The protein below binds the small molecule below.
Small molecule (SMILES): CC(=O)N[C@@H]1[C@@H](O)[C@H](O)[C@@H](CO)O[C@H]1O

Sequence of chain 2.A:
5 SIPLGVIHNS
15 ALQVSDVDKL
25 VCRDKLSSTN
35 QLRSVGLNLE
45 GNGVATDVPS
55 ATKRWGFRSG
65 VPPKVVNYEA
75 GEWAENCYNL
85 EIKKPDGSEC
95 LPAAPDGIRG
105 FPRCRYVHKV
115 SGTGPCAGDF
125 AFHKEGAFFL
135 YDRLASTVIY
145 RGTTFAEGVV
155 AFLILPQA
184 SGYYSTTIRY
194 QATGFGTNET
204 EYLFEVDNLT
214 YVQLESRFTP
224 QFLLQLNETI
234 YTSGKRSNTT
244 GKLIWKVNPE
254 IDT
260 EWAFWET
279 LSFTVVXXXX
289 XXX

Binding-site contacts:
Ligand atom C4 contacts residue ASN230 of chain 2.A at 4.2 Å.
Ligand atom O7 contacts residue THR189 of chain 2.A at 4.3 Å.
Ligand atom C3 contacts residue ASN230 of chain 2.A at 3.8 Å.
Ligand atom C8 contacts residue THR190 of chain 2.A at 3.4 Å.
Ligand atom C7 contacts residue ASN230 of chain 2.A at 3.6 Å.
Ligand atom O5 contacts residue ASN230 of chain 2.A at 2.4 Å (h-bond).
Ligand atom C1 contacts residue TYR234 of chain 2.A at 3.6 Å (hydrophobic).
Ligand atom C2 contacts residue ASN230 of chain 2.A at 2.5 Å.
Ligand atom N2 contacts residue ASN230 of chain 2.A at 2.9 Å (h-bond).
Ligand atom O7 contacts residue LEU227 of chain 2.A at 3.6 Å.
Ligand atom O5 contacts residue GLU231 of chain 2.A at 4.3 Å.
Ligand atom C6 contacts residue TYR234 of chain 2.A at 3.6 Å (hydrophobic).
Ligand atom C5 contacts residue ASN230 of chain 2.A at 3.7 Å.
Ligand atom C8 contacts residue LEU227 of chain 2.A at 4.0 Å (hydrophobic).
Ligand atom C1 contacts residue ASN230 of chain 2.A at 1.4 Å.
Ligand atom C5 contacts residue TYR234 of chain 2.A at 3.6 Å (hydrophobic).
Ligand atom O7 contacts residue ASN230 of chain 2.A at 3.9 Å.
Ligand atom C7 contacts residue LEU227 of chain 2.A at 4.1 Å (hydrophobic).
Ligand atom O5 contacts residue TYR234 of chain 2.A at 3.4 Å.